The small molecule below binds the protein below.
Small molecule (SMILES): CC(=O)N[C@H]1[C@H](O[C@H]2[C@H](O)[C@@H](NC(C)=O)CO[C@@H]2CO)O[C@H](CO)[C@@H](O)[C@@H]1O

Binding-site contacts:
Ligand atom C1 contacts residue ASN87 of chain 1.G at 1.5 Å.
Ligand atom O7 contacts residue ASN64 of chain 1.G at 3.0 Å (h-bond).
Ligand atom C7 contacts residue GLU66 of chain 1.G at 4.1 Å.
Ligand atom N2 contacts residue ARG220 of chain 1.G at 3.7 Å.
Ligand atom C7 contacts residue ASN64 of chain 1.G at 3.8 Å.
Ligand atom C6 contacts residue ARG220 of chain 1.G at 4.2 Å.
Ligand atom C8 contacts residue SER134 of chain 1.G at 3.9 Å.
Ligand atom C7 contacts residue ASN87 of chain 1.G at 3.4 Å.
Ligand atom C7 contacts residue SER134 of chain 1.G at 4.3 Å.
Ligand atom C1 contacts residue GLU66 of chain 1.G at 4.1 Å.
Ligand atom C7 contacts residue CYS90 of chain 1.G at 3.9 Å (hydrophobic).
Ligand atom O7 contacts residue CYS90 of chain 1.G at 3.2 Å.
Ligand atom C8 contacts residue ASN64 of chain 1.G at 3.8 Å.
Ligand atom C8 contacts residue CYS90 of chain 1.G at 3.9 Å (hydrophobic).
Ligand atom N2 contacts residue GLU66 of chain 1.G at 4.0 Å.
Ligand atom C6 contacts residue GLU86 of chain 1.G at 3.4 Å.
Ligand atom O6 contacts residue GLU86 of chain 1.G at 2.9 Å (salt-bridge).
Ligand atom C8 contacts residue ARG220 of chain 1.G at 4.2 Å.
Ligand atom C3 contacts residue ARG220 of chain 1.G at 4.3 Å.
Ligand atom C2 contacts residue ASN87 of chain 1.G at 2.4 Å.
Ligand atom C3 contacts residue ASN87 of chain 1.G at 3.8 Å.
Ligand atom C8 contacts residue SER136 of chain 1.G at 3.5 Å.
Ligand atom N2 contacts residue ASN87 of chain 1.G at 2.8 Å (h-bond).
Ligand atom C8 contacts residue CYS135 of chain 1.G at 3.9 Å (hydrophobic).
Ligand atom C4 contacts residue ASN87 of chain 1.G at 4.3 Å.
Ligand atom O6 contacts residue ASN54 of chain 1.G at 4.4 Å.
Ligand atom C8 contacts residue GLU66 of chain 1.G at 3.9 Å.
Ligand atom O5 contacts residue ASN87 of chain 1.G at 2.5 Å (h-bond).
Ligand atom C5 contacts residue ASN87 of chain 1.G at 3.8 Å.
Ligand atom O6 contacts residue ARG220 of chain 1.G at 4.5 Å.
Ligand atom C7 contacts residue ARG220 of chain 1.G at 3.6 Å.
Ligand atom C2 contacts residue ARG220 of chain 1.G at 4.2 Å.
Ligand atom O5 contacts residue GLU86 of chain 1.G at 3.8 Å.
Ligand atom O7 contacts residue ASN87 of chain 1.G at 3.4 Å (h-bond).
Ligand atom O3 contacts residue ARG220 of chain 1.G at 3.2 Å (salt-bridge).
Ligand atom O7 contacts residue ARG220 of chain 1.G at 3.8 Å.

Sequence of chain 1.G:
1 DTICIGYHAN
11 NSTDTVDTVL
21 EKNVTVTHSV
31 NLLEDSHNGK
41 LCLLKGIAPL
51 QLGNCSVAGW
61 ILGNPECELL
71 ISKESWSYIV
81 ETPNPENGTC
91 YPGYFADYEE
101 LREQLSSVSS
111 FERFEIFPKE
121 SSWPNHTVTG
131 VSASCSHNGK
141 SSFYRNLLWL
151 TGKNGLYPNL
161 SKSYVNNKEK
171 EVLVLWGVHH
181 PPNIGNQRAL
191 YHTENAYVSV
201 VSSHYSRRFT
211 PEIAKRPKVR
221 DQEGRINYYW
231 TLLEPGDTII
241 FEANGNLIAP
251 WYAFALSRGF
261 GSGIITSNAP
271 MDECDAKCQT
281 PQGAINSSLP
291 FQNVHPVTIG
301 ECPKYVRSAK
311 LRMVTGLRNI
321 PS